Binding-site contacts:
Ligand atom OE1 contacts residue LEU30 of chain 1.A at 3.5 Å.
Ligand atom C contacts residue VAL69 of chain 1.A at 3.6 Å (hydrophobic).
Ligand atom NE1 contacts residue GLY34 of chain 1.A at 3.3 Å.
Ligand atom CG contacts residue TYR76 of chain 1.A at 3.5 Å (hydrophobic).
Ligand atom CB contacts residue GLN48 of chain 1.A at 3.4 Å.
Ligand atom CD2 contacts residue HIS49 of chain 1.A at 3.6 Å.
Ligand atom NE1 contacts residue LEU30 of chain 1.A at 2.8 Å (h-bond).
Ligand atom CD contacts residue LEU30 of chain 1.A at 3.7 Å (hydrophobic).
Ligand atom CD1 contacts residue TYR76 of chain 1.A at 3.5 Å (hydrophobic).
Ligand atom CA contacts residue GLN48 of chain 1.A at 3.3 Å.
Ligand atom CD1 contacts residue HIS72 of chain 1.A at 3.7 Å.
Ligand atom CE1 contacts residue VAL51 of chain 1.A at 3.8 Å (hydrophobic).
Ligand atom O contacts residue TYR76 of chain 1.A at 3.4 Å.
Ligand atom CZ2 contacts residue GLY34 of chain 1.A at 3.8 Å.
Ligand atom CG contacts residue HIS49 of chain 1.A at 3.6 Å.
Ligand atom CD1 contacts residue GLY34 of chain 1.A at 3.6 Å.
Ligand atom CD1 contacts residue GLN48 of chain 1.A at 3.4 Å.
Ligand atom CA contacts residue GLN48 of chain 1.A at 3.4 Å.
Ligand atom CE2 contacts residue GLY34 of chain 1.A at 3.3 Å.
Ligand atom O contacts residue HIS72 of chain 1.A at 3.7 Å.
Ligand atom O contacts residue VAL69 of chain 1.A at 3.4 Å.
Ligand atom CE2 contacts residue LEU30 of chain 1.A at 3.7 Å (hydrophobic).
Ligand atom CA contacts residue HIS72 of chain 1.A at 3.5 Å.
Ligand atom CZ contacts residue ILE37 of chain 1.A at 3.4 Å (hydrophobic).
Ligand atom C contacts residue GLN48 of chain 1.A at 3.6 Å.
Ligand atom CD1 contacts residue HIS49 of chain 1.A at 3.6 Å.
Ligand atom CB contacts residue VAL69 of chain 1.A at 3.8 Å (hydrophobic).
Ligand atom CE2 contacts residue GLY34 of chain 1.A at 3.5 Å.
Ligand atom CE1 contacts residue ILE37 of chain 1.A at 3.6 Å (hydrophobic).
Ligand atom CA contacts residue TYR76 of chain 1.A at 3.4 Å (hydrophobic).
Ligand atom CB contacts residue TYR43 of chain 1.A at 3.7 Å (hydrophobic).
Ligand atom CE2 contacts residue HIS49 of chain 1.A at 3.8 Å.
Ligand atom CZ2 contacts residue LEU33 of chain 1.A at 3.8 Å (hydrophobic).
Ligand atom O contacts residue GLN48 of chain 1.A at 3.5 Å.
Ligand atom N contacts residue GLN48 of chain 1.A at 2.9 Å (h-bond).
Ligand atom OH contacts residue HIS49 of chain 1.A at 3.6 Å.
Ligand atom CE1 contacts residue VAL69 of chain 1.A at 3.7 Å (hydrophobic).
Ligand atom CE2 contacts residue ILE37 of chain 1.A at 3.8 Å (hydrophobic).
Ligand atom CE1 contacts residue HIS49 of chain 1.A at 3.7 Å.
Ligand atom CZ contacts residue HIS49 of chain 1.A at 3.6 Å.

A protein and the small-molecule ligand that binds it are described below.
Small molecule (SMILES): CC(C)C[C@H](NC(=O)[C@@H]1CSSC[C@@H]2NC(=O)[C@H](CC(N)=O)NC(=O)[C@@H](N)CSSC[C@H](NC(=O)[C@H](CC(C)C)NC(=O)[C@H](Cc3ccccc3)NC(=O)[C@H]([C@@H](C)O)NC(=O)[C@H](CCC(=O)O)NC(=O)[C@@H]3CCCN3C(=O)[C@H](C)NC(=O)[C@H](CCCCN)NC2=O)C(=O)N[C@@H](Cc2ccc(O)cc2)C(=O)N[C@@H](CC2=c3ccccc3=NC2)C(=O)N[C@@H](CCCN=C(N)N)C(=O)N1)C(=O)N[C@@H](CCC(N)=O)C(=O)N[C@@H](Cc1cnc[nH]1)C(N)=O

Sequence of chain 1.A:
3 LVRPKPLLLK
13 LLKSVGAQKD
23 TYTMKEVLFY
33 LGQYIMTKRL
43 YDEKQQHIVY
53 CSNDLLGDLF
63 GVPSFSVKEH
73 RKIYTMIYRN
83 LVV